Binding-site contacts:
Ligand atom C5 contacts residue GLN147 of chain 1.A at 3.2 Å.
Ligand atom N contacts residue PHE141 of chain 1.A at 3.8 Å.
Ligand atom C contacts residue ARG144 of chain 1.A at 3.8 Å.
Ligand atom N contacts residue ILE115 of chain 1.A at 4.4 Å.
Ligand atom C5 contacts residue PHE110 of chain 1.A at 4.0 Å (hydrophobic).
Ligand atom C4 contacts residue PHE110 of chain 1.A at 3.8 Å (hydrophobic).
Ligand atom C3 contacts residue ARG144 of chain 1.A at 3.6 Å.
Ligand atom N contacts residue PRO142 of chain 1.A at 4.0 Å.
Ligand atom C5 contacts residue ARG144 of chain 1.A at 4.1 Å.
Ligand atom C4 contacts residue GLN147 of chain 1.A at 4.5 Å.
Ligand atom C6 contacts residue ARG144 of chain 1.A at 3.9 Å.
Ligand atom C4 contacts residue ARG144 of chain 1.A at 4.1 Å.
Ligand atom N1 contacts residue ARG144 of chain 1.A at 3.6 Å.
Ligand atom C2 contacts residue ARG144 of chain 1.A at 3.2 Å.
Ligand atom N contacts residue THR143 of chain 1.A at 4.5 Å.
Ligand atom N contacts residue GLN147 of chain 1.A at 2.9 Å (h-bond).
Ligand atom C5 contacts residue MET113 of chain 1.A at 3.8 Å (hydrophobic).
Ligand atom C contacts residue GLN147 of chain 1.A at 3.5 Å.
Ligand atom N contacts residue ARG144 of chain 1.A at 3.6 Å.
Ligand atom C1 contacts residue ARG144 of chain 1.A at 3.5 Å.
Ligand atom C4 contacts residue MET113 of chain 1.A at 4.0 Å (hydrophobic).

Sequence of chain 1.A:
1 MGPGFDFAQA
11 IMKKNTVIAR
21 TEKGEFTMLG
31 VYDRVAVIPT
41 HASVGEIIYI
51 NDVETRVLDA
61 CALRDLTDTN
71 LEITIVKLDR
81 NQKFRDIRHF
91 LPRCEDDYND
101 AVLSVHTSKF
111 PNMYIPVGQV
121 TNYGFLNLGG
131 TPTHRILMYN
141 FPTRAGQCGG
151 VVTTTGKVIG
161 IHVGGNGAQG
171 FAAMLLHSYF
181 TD

A protein and the small-molecule ligand that binds it are described below.
Small molecule (SMILES): Nc1ccc(-c2ncno2)cc1